Sequence of chain 1.B:
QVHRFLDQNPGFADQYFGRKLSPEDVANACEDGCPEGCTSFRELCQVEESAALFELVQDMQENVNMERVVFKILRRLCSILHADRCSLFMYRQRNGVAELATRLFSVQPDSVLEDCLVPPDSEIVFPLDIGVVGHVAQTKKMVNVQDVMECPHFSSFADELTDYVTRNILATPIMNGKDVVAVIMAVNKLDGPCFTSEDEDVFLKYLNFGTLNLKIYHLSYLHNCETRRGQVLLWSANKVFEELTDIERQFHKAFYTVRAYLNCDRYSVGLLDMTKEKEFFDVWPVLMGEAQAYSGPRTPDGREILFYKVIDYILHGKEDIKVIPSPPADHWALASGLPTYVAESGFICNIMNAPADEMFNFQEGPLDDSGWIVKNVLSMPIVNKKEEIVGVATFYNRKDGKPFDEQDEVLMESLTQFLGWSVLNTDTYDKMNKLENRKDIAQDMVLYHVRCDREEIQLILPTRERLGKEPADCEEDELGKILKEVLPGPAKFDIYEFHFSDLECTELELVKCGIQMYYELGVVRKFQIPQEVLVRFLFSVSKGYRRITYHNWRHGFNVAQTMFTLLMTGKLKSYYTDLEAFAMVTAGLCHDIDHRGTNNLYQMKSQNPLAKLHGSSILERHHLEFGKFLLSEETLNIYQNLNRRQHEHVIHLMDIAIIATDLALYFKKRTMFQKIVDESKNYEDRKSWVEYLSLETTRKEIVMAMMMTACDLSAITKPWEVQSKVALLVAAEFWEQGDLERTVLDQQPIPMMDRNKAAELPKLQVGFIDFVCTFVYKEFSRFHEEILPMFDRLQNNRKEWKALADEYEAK

Binding-site contacts:
Ligand atom C9 contacts residue PHE774 of chain 1.B at 3.6 Å (hydrophobic).
Ligand atom N4 contacts residue GLN771 of chain 1.B at 3.4 Å (h-bond).
Ligand atom C14 contacts residue PHE774 of chain 1.B at 3.4 Å (hydrophobic).
Ligand atom C7 contacts residue PHE774 of chain 1.B at 3.6 Å (hydrophobic).
Ligand atom O1 contacts residue PHE774 of chain 1.B at 3.7 Å.
Ligand atom C22 contacts residue MET758 of chain 1.B at 3.6 Å (hydrophobic).
Ligand atom C13 contacts residue PHE774 of chain 1.B at 3.7 Å (hydrophobic).
Ligand atom C23 contacts residue GLN771 of chain 1.B at 3.5 Å.
Ligand atom C12 contacts residue PHE774 of chain 1.B at 4.0 Å (hydrophobic).
Ligand atom N3 contacts residue PHE740 of chain 1.B at 4.0 Å.
Ligand atom C24 contacts residue ALA737 of chain 1.B at 3.9 Å (hydrophobic).
Ligand atom C3 contacts residue LEU669 of chain 1.B at 4.0 Å (hydrophobic).
Ligand atom C5 contacts residue VAL736 of chain 1.B at 4.0 Å (hydrophobic).
Ligand atom C10 contacts residue MET758 of chain 1.B at 4.0 Å (hydrophobic).
Ligand atom C5 contacts residue PHE774 of chain 1.B at 3.8 Å (hydrophobic).
Ligand atom C6 contacts residue PHE774 of chain 1.B at 3.9 Å (hydrophobic).
Ligand atom C8 contacts residue GLN771 of chain 1.B at 3.6 Å.
Ligand atom O1 contacts residue GLN771 of chain 1.B at 2.8 Å (h-bond).
Ligand atom C11 contacts residue MET758 of chain 1.B at 3.6 Å (hydrophobic).
Ligand atom C24 contacts residue GLN771 of chain 1.B at 3.2 Å.
Ligand atom O2 contacts residue PHE777 of chain 1.B at 4.0 Å.
Ligand atom O2 contacts residue PHE774 of chain 1.B at 3.6 Å.
Ligand atom N2 contacts residue VAL736 of chain 1.B at 4.0 Å.
Ligand atom C8 contacts residue PHE774 of chain 1.B at 3.4 Å (hydrophobic).
Ligand atom C12 contacts residue LEU770 of chain 1.B at 3.8 Å (hydrophobic).
Ligand atom C25 contacts residue VAL736 of chain 1.B at 4.0 Å (hydrophobic).
Ligand atom O4 contacts residue GLN771 of chain 1.B at 3.2 Å (h-bond).
Ligand atom C24 contacts residue LEU767 of chain 1.B at 3.7 Å (hydrophobic).
Ligand atom C12 contacts residue MET758 of chain 1.B at 3.9 Å (hydrophobic).
Ligand atom C22 contacts residue PHE740 of chain 1.B at 3.6 Å (hydrophobic).
Ligand atom C24 contacts residue ALA733 of chain 1.B at 3.8 Å (hydrophobic).
Ligand atom C25 contacts residue TYR556 of chain 1.B at 3.4 Å (hydrophobic).
Ligand atom C23 contacts residue LEU767 of chain 1.B at 3.5 Å (hydrophobic).
Ligand atom C15 contacts residue MET758 of chain 1.B at 3.5 Å (hydrophobic).
Ligand atom C22 contacts residue GLN771 of chain 1.B at 4.0 Å.
Ligand atom C10 contacts residue PHE774 of chain 1.B at 3.9 Å (hydrophobic).
Ligand atom C2 contacts residue PHE740 of chain 1.B at 3.6 Å (hydrophobic).
Ligand atom C11 contacts residue LEU770 of chain 1.B at 3.6 Å (hydrophobic).
Ligand atom N4 contacts residue PHE774 of chain 1.B at 3.3 Å.
Ligand atom N3 contacts residue PHE774 of chain 1.B at 3.9 Å.

This small molecule binds to this protein.
Small molecule (SMILES): CCCOc1ccc(S(=O)(=O)NCC[C@H]2CCCN2C)cc1-c1nc(=O)c2c([nH]1)c(CCC)nn2C